Sequence of chain 1.E:
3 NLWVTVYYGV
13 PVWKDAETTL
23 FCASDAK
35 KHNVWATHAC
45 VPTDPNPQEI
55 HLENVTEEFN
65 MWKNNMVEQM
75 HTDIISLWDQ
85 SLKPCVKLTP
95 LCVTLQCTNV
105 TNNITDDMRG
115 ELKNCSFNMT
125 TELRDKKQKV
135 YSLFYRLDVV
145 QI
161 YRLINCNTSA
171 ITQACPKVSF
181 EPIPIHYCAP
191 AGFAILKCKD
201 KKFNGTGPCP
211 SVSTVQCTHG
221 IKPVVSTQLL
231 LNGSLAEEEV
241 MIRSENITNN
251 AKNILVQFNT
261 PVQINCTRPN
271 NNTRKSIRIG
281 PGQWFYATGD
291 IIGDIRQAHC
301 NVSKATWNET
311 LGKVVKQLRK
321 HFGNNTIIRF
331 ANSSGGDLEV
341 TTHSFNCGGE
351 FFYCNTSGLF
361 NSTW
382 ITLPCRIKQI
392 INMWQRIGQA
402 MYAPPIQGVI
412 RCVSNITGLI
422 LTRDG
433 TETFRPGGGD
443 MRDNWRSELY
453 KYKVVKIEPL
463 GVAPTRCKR

This protein binds this small molecule.
Small molecule (SMILES): CC(=O)N[C@H]1[C@H](O[C@H]2[C@H](O)[C@@H](NC(C)=O)CO[C@@H]2CO)O[C@H](CO)[C@@H](O)[C@@H]1O

Binding-site contacts:
Ligand atom C3 contacts residue ASN361 of chain 1.E at 3.7 Å.
Ligand atom N2 contacts residue ASN361 of chain 1.E at 2.8 Å (h-bond).
Ligand atom C4 contacts residue ASN361 of chain 1.E at 4.2 Å.
Ligand atom O7 contacts residue ASN361 of chain 1.E at 3.6 Å (h-bond).
Ligand atom C2 contacts residue ASN361 of chain 1.E at 2.4 Å.
Ligand atom O5 contacts residue ASN361 of chain 1.E at 2.4 Å (h-bond).
Ligand atom C7 contacts residue GLY358 of chain 1.E at 4.5 Å.
Ligand atom C8 contacts residue GLY358 of chain 1.E at 4.0 Å.
Ligand atom C5 contacts residue ASN361 of chain 1.E at 3.7 Å.
Ligand atom C7 contacts residue SER357 of chain 1.E at 4.3 Å.
Ligand atom C1 contacts residue ASN361 of chain 1.E at 1.5 Å.
Ligand atom C8 contacts residue SER357 of chain 1.E at 3.5 Å.
Ligand atom C8 contacts residue ASN361 of chain 1.E at 4.3 Å.
Ligand atom C7 contacts residue ASN361 of chain 1.E at 3.3 Å.
Ligand atom O7 contacts residue GLY358 of chain 1.E at 4.3 Å.